Sequence of chain 1.H:
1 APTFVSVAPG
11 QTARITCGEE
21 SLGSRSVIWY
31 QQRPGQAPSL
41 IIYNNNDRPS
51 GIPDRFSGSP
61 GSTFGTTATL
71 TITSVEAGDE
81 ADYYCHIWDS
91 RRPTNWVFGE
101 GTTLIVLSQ

Sequence of chain 1.G:
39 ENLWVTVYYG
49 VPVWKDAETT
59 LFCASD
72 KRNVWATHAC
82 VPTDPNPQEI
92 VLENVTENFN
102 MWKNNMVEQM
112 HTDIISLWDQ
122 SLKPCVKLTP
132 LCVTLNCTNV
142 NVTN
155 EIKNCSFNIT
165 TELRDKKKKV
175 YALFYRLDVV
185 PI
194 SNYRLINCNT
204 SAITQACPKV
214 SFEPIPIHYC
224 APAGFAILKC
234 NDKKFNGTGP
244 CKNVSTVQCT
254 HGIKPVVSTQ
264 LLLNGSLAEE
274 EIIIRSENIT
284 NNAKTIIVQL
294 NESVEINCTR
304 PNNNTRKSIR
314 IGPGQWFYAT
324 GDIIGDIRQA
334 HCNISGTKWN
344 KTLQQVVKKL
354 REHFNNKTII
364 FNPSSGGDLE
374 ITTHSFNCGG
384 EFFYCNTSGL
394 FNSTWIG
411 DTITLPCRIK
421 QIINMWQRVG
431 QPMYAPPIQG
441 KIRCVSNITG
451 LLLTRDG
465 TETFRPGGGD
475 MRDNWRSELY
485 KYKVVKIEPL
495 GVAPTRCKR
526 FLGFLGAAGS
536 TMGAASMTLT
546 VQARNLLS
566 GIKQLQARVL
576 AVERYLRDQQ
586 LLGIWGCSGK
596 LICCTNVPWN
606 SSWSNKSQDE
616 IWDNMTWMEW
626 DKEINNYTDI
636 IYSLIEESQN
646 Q

The protein below binds the small molecule below.
Small molecule (SMILES): CC(=O)N[C@H]1[C@H](O[C@H]2[C@H](O)[C@@H](NC(C)=O)CO[C@@H]2CO)O[C@H](CO)[C@@H](O[C@@H]2O[C@H](CO[C@H]3O[C@H](CO[C@H]4O[C@H](CO)[C@@H](O)[C@H](O)[C@@H]4O)[C@@H](O)[C@H](O[C@H]4O[C@H](CO)[C@@H](O)[C@H](O)[C@@H]4O)[C@@H]3O)[C@@H](O)[C@H](O[C@H]3O[C@H](CO)[C@@H](O)[C@H](O)[C@@H]3O[C@H]3O[C@H](CO)[C@@H](O)[C@H](O)[C@@H]3O[C@H]3O[C@H](CO)[C@@H](O)[C@H](O)[C@@H]3O)[C@@H]2O)[C@@H]1O

Sequence of chain 1.I:
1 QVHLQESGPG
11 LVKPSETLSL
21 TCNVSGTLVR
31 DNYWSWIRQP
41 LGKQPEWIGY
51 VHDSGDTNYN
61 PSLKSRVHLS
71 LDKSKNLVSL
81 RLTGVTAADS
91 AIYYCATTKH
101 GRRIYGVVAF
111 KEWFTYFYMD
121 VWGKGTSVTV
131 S

Binding-site contacts:
Ligand atom C3 contacts residue ASN336 of chain 1.G at 3.8 Å.
Ligand atom O3 contacts residue ASN45 of chain 1.H at 3.4 Å (h-bond).
Ligand atom C8 contacts residue VAL108 of chain 1.I at 3.9 Å (hydrophobic).
Ligand atom C2 contacts residue ASN336 of chain 1.G at 2.5 Å.
Ligand atom O7 contacts residue GLY106 of chain 1.I at 3.8 Å.
Ligand atom O6 contacts residue ARG103 of chain 1.I at 2.9 Å (salt-bridge).
Ligand atom C1 contacts residue ARG103 of chain 1.I at 3.8 Å.
Ligand atom O3 contacts residue GLY61 of chain 1.H at 2.9 Å (h-bond).
Ligand atom C8 contacts residue THR302 of chain 1.G at 3.5 Å.
Ligand atom O7 contacts residue VAL108 of chain 1.I at 3.0 Å (h-bond).
Ligand atom C2 contacts residue HIS334 of chain 1.G at 3.9 Å.
Ligand atom O3 contacts residue GLY106 of chain 1.I at 3.9 Å.
Ligand atom O5 contacts residue ASN336 of chain 1.G at 2.4 Å (h-bond).
Ligand atom C3 contacts residue GLY61 of chain 1.H at 3.9 Å.
Ligand atom N2 contacts residue HIS334 of chain 1.G at 3.0 Å (h-bond).
Ligand atom C8 contacts residue ASN300 of chain 1.G at 3.6 Å.
Ligand atom O3 contacts residue PRO60 of chain 1.H at 3.6 Å.
Ligand atom O7 contacts residue ASN336 of chain 1.G at 3.4 Å (h-bond).
Ligand atom O4 contacts residue ASN44 of chain 1.H at 3.6 Å (h-bond).
Ligand atom C1 contacts residue ASN336 of chain 1.G at 1.5 Å.
Ligand atom O5 contacts residue ARG103 of chain 1.I at 3.1 Å (salt-bridge).
Ligand atom O6 contacts residue ASN44 of chain 1.H at 2.9 Å (h-bond).
Ligand atom C4 contacts residue GLY106 of chain 1.I at 3.8 Å.
Ligand atom C7 contacts residue ASN336 of chain 1.G at 3.2 Å.
Ligand atom C5 contacts residue ILE104 of chain 1.I at 3.8 Å (hydrophobic).
Ligand atom C3 contacts residue HIS334 of chain 1.G at 3.7 Å.
Ligand atom C5 contacts residue ASN336 of chain 1.G at 3.7 Å.
Ligand atom C7 contacts residue HIS334 of chain 1.G at 3.9 Å.
Ligand atom N2 contacts residue ASN336 of chain 1.G at 2.8 Å (h-bond).
Ligand atom C8 contacts residue HIS334 of chain 1.G at 3.9 Å.
Ligand atom O6 contacts residue ARG331 of chain 1.G at 3.2 Å (salt-bridge).
Ligand atom O2 contacts residue ARG102 of chain 1.I at 3.8 Å.
Ligand atom O6 contacts residue SER24 of chain 1.H at 2.9 Å (h-bond).
Ligand atom C6 contacts residue SER24 of chain 1.H at 3.7 Å.
Ligand atom C3 contacts residue ILE104 of chain 1.I at 3.9 Å (hydrophobic).
Ligand atom O4 contacts residue SER62 of chain 1.H at 4.0 Å.
Ligand atom O7 contacts residue VAL107 of chain 1.I at 3.5 Å.
Ligand atom C4 contacts residue SER62 of chain 1.H at 3.8 Å.
Ligand atom C2 contacts residue GLY106 of chain 1.I at 3.8 Å.
Ligand atom O4 contacts residue ASN45 of chain 1.H at 3.1 Å (h-bond).